A protein and the small-molecule ligand that binds it are described below.
Small molecule (SMILES): CC(=O)N[C@@H]1[C@@H](O)[C@H](O)[C@@H](CO)O[C@H]1O

Sequence of chain 1.DA:
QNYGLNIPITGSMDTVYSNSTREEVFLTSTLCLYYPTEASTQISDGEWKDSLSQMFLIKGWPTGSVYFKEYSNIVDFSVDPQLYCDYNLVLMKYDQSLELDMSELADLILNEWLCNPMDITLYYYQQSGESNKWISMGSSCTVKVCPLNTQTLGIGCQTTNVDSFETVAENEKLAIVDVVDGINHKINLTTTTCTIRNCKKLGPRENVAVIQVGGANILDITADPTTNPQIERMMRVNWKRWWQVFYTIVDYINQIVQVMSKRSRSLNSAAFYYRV

Binding-site contacts:
Ligand atom C8 contacts residue ILE170 of chain 1.DA at 4.4 Å (hydrophobic).
Ligand atom C8 contacts residue THR171 of chain 1.DA at 4.2 Å.
Ligand atom C1 contacts residue ASN238 of chain 1.DA at 1.4 Å.
Ligand atom N2 contacts residue THR240 of chain 1.DA at 4.5 Å.
Ligand atom C1 contacts residue VAL212 of chain 1.DA at 4.4 Å (hydrophobic).
Ligand atom O5 contacts residue ASN238 of chain 1.DA at 2.4 Å (h-bond).
Ligand atom O5 contacts residue VAL212 of chain 1.DA at 3.7 Å.
Ligand atom N2 contacts residue ASN238 of chain 1.DA at 2.9 Å (h-bond).
Ligand atom C3 contacts residue ASN238 of chain 1.DA at 3.8 Å.
Ligand atom C4 contacts residue ASN238 of chain 1.DA at 4.3 Å.
Ligand atom C7 contacts residue ASN238 of chain 1.DA at 3.9 Å.
Ligand atom O7 contacts residue ASN238 of chain 1.DA at 3.9 Å.
Ligand atom C2 contacts residue ASN238 of chain 1.DA at 2.5 Å.
Ligand atom C5 contacts residue ASN238 of chain 1.DA at 3.7 Å.
Ligand atom N2 contacts residue LEU239 of chain 1.DA at 4.4 Å.